Binding-site contacts:
Ligand atom C10 contacts residue ALA122 of chain 1.B at 3.5 Å (hydrophobic).
Ligand atom O25 contacts residue ASP38 of chain 1.B at 2.6 Å (salt-bridge).
Ligand atom C3 contacts residue ALA229 of chain 1.B at 3.7 Å (hydrophobic).
Ligand atom C3 contacts residue VAL36 of chain 1.B at 3.6 Å (hydrophobic).
Ligand atom O2 contacts residue GLN19 of chain 1.B at 3.3 Å.
Ligand atom N23 contacts residue ASP38 of chain 1.B at 3.1 Å (salt-bridge).
Ligand atom C16 contacts residue THR85 of chain 1.B at 3.6 Å.
Ligand atom C21 contacts residue TYR83 of chain 1.B at 3.7 Å (hydrophobic).
Ligand atom C10 contacts residue PRO118 of chain 1.B at 3.4 Å (hydrophobic).
Ligand atom C22 contacts residue GLY228 of chain 1.B at 3.7 Å.
Ligand atom C4 contacts residue ALA229 of chain 1.B at 3.7 Å (hydrophobic).
Ligand atom C22 contacts residue ASP38 of chain 1.B at 3.7 Å.
Ligand atom C3 contacts residue GLY228 of chain 1.B at 3.5 Å.
Ligand atom C32 contacts residue GLY40 of chain 1.B at 3.8 Å.
Ligand atom N23 contacts residue ASP226 of chain 1.B at 2.9 Å (salt-bridge).
Ligand atom C34 contacts residue ARG82 of chain 1.B at 3.2 Å.
Ligand atom C18 contacts residue ASP38 of chain 1.B at 3.1 Å.
Ligand atom C17 contacts residue GLY228 of chain 1.B at 3.8 Å.
Ligand atom C21 contacts residue ASP38 of chain 1.B at 3.3 Å.
Ligand atom C29 contacts residue GLY40 of chain 1.B at 3.5 Å.
Ligand atom C19 contacts residue ASP38 of chain 1.B at 3.4 Å.
Ligand atom C1 contacts residue TYR20 of chain 1.B at 3.7 Å (hydrophobic).
Ligand atom O25 contacts residue SER41 of chain 1.B at 2.8 Å (h-bond).
Ligand atom O2 contacts residue TYR20 of chain 1.B at 3.3 Å (h-bond).
Ligand atom C33 contacts residue ARG82 of chain 1.B at 3.6 Å.
Ligand atom C26 contacts residue ASP226 of chain 1.B at 3.6 Å.
Ligand atom O25 contacts residue GLY40 of chain 1.B at 3.3 Å.
Ligand atom N31 contacts residue GLY40 of chain 1.B at 2.8 Å (h-bond).
Ligand atom C19 contacts residue VAL36 of chain 1.B at 3.5 Å (hydrophobic).
Ligand atom O14 contacts residue THR85 of chain 1.B at 2.7 Å (h-bond).
Ligand atom C4 contacts residue GLY228 of chain 1.B at 3.6 Å.
Ligand atom C27 contacts residue GLY40 of chain 1.B at 3.4 Å.
Ligand atom C17 contacts residue ASP38 of chain 1.B at 3.4 Å.
Ligand atom C1 contacts residue THR227 of chain 1.B at 3.0 Å.
Ligand atom C20 contacts residue VAL127 of chain 1.B at 3.7 Å (hydrophobic).
Ligand atom C28 contacts residue ILE305 of chain 1.B at 3.7 Å (hydrophobic).
Ligand atom N23 contacts residue GLY228 of chain 1.B at 2.6 Å (h-bond).
Ligand atom O30 contacts residue SER84 of chain 1.B at 3.2 Å (h-bond).
Ligand atom C13 contacts residue THR85 of chain 1.B at 3.7 Å.
Ligand atom C19 contacts residue VAL127 of chain 1.B at 3.5 Å (hydrophobic).

The small molecule below binds the protein below.
Small molecule (SMILES): CCCCNC(=O)[C@H](C)C[C@H](O)[C@@H](N)C[C@H](CNC(=O)c1ccccc1OCCCOC)C(C)C

Sequence of chain 1.B:
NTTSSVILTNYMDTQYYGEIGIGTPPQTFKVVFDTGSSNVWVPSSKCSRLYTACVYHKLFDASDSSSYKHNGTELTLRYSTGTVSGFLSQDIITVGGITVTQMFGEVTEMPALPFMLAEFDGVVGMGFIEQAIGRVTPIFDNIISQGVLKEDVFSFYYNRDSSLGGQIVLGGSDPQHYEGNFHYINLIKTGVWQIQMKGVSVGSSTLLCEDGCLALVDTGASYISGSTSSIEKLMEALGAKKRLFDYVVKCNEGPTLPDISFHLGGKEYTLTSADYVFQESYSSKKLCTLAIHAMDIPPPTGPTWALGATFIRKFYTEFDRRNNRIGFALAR